Sequence of chain 1.A:
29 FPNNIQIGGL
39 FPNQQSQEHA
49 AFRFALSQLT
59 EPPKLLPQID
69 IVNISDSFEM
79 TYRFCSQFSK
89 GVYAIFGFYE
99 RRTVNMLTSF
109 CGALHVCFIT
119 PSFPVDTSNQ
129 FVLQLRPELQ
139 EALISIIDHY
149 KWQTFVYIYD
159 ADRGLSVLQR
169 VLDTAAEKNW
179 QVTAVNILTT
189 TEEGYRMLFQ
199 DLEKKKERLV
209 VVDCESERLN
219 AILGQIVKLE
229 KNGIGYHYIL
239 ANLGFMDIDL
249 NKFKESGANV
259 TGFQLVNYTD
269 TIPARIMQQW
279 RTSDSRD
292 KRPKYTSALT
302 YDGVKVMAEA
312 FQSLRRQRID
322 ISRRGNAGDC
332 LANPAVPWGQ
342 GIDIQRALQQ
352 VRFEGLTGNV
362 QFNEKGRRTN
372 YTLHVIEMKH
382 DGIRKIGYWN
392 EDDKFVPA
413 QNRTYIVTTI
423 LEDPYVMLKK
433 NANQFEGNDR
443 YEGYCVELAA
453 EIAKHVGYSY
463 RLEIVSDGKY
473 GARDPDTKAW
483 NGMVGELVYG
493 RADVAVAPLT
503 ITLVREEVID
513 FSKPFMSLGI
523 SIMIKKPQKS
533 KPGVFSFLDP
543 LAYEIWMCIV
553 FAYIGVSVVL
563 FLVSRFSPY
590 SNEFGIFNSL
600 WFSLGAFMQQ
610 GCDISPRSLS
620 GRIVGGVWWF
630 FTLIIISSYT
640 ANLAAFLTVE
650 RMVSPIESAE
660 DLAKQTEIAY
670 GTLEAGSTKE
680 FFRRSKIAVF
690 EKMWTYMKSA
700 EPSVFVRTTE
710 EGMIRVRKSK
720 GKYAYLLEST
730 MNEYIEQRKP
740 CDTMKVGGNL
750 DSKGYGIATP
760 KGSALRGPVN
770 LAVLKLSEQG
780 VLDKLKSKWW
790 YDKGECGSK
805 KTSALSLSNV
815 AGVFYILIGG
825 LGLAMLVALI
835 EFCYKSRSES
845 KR

Binding-site contacts:
Ligand atom O5 contacts residue ASP268 of chain 1.A at 4.2 Å.
Ligand atom C8 contacts residue ILE377 of chain 1.A at 4.2 Å (hydrophobic).
Ligand atom C7 contacts residue ASN265 of chain 1.A at 3.5 Å.
Ligand atom N2 contacts residue THR267 of chain 1.A at 4.4 Å.
Ligand atom N2 contacts residue LYS386 of chain 1.A at 4.5 Å.
Ligand atom C5 contacts residue THR267 of chain 1.A at 3.1 Å.
Ligand atom C1 contacts residue THR267 of chain 1.A at 2.8 Å.
Ligand atom C8 contacts residue LYS386 of chain 1.A at 4.1 Å.
Ligand atom C4 contacts residue ASN265 of chain 1.A at 4.2 Å.
Ligand atom N2 contacts residue ASN265 of chain 1.A at 2.9 Å (h-bond).
Ligand atom C8 contacts residue HIS375 of chain 1.A at 3.7 Å.
Ligand atom O5 contacts residue THR267 of chain 1.A at 3.1 Å (h-bond).
Ligand atom C2 contacts residue ASN265 of chain 1.A at 2.4 Å.
Ligand atom O7 contacts residue ASN265 of chain 1.A at 3.7 Å.
Ligand atom C5 contacts residue ASN265 of chain 1.A at 3.7 Å.
Ligand atom O7 contacts residue LYS386 of chain 1.A at 3.0 Å.
Ligand atom C2 contacts residue THR267 of chain 1.A at 3.9 Å.
Ligand atom C1 contacts residue ASP268 of chain 1.A at 4.4 Å.
Ligand atom C4 contacts residue THR267 of chain 1.A at 4.1 Å.
Ligand atom C6 contacts residue THR267 of chain 1.A at 4.1 Å.
Ligand atom O3 contacts residue LYS386 of chain 1.A at 4.1 Å.
Ligand atom O6 contacts residue ASP268 of chain 1.A at 3.4 Å (salt-bridge).
Ligand atom C1 contacts residue ASN265 of chain 1.A at 1.4 Å.
Ligand atom C3 contacts residue ASN265 of chain 1.A at 3.8 Å.
Ligand atom O7 contacts residue HIS375 of chain 1.A at 3.1 Å (h-bond).
Ligand atom O6 contacts residue THR267 of chain 1.A at 4.2 Å.
Ligand atom C7 contacts residue LYS386 of chain 1.A at 3.6 Å.
Ligand atom C7 contacts residue HIS375 of chain 1.A at 3.6 Å.
Ligand atom O5 contacts residue ASN265 of chain 1.A at 2.4 Å (h-bond).
Ligand atom C3 contacts residue THR267 of chain 1.A at 4.0 Å.

A small-molecule ligand and the protein it binds are described below.
Small molecule (SMILES): CC(=O)N[C@@H]1[C@@H](O)[C@H](O)[C@@H](CO)O[C@H]1O